Binding-site contacts:
Ligand atom C17 contacts residue ALA37 of chain 13.B at 3.9 Å (hydrophobic).
Ligand atom CL contacts residue PRO8 of chain 13.B at 3.8 Å.
Ligand atom C16 contacts residue ALA37 of chain 13.B at 3.9 Å (hydrophobic).
Ligand atom C10 contacts residue ASN106 of chain 13.B at 3.8 Å.
Ligand atom N9 contacts residue LEU73 of chain 13.B at 3.5 Å.
Ligand atom C8 contacts residue MET74 of chain 13.B at 3.9 Å (hydrophobic).
Ligand atom C20 contacts residue ALA37 of chain 13.B at 3.6 Å (hydrophobic).
Ligand atom C13 contacts residue ASP72 of chain 13.B at 3.8 Å.
Ligand atom N6 contacts residue MET74 of chain 13.B at 4.0 Å.
Ligand atom C19 contacts residue THR10 of chain 13.B at 3.7 Å.
Ligand atom C14 contacts residue PHE70 of chain 13.B at 3.8 Å (hydrophobic).
Ligand atom C2 contacts residue LEU102 of chain 13.B at 3.8 Å (hydrophobic).
Ligand atom C14 contacts residue ASP72 of chain 13.B at 3.2 Å.
Ligand atom N23 contacts residue PHE70 of chain 13.B at 3.9 Å.
Ligand atom C18 contacts residue ALA37 of chain 13.B at 3.7 Å (hydrophobic).
Ligand atom N12 contacts residue ASP72 of chain 13.B at 3.0 Å (salt-bridge).
Ligand atom C20 contacts residue THR10 of chain 13.B at 3.8 Å.
Ligand atom N6 contacts residue LEU73 of chain 13.B at 3.7 Å.
Ligand atom N23 contacts residue ALA38 of chain 13.B at 3.5 Å (h-bond).
Ligand atom C10 contacts residue MET105 of chain 13.B at 3.7 Å (hydrophobic).
Ligand atom CL contacts residue MET74 of chain 13.B at 3.6 Å.
Ligand atom C8 contacts residue ASP72 of chain 13.B at 3.9 Å.
Ligand atom CL contacts residue GLY9 of chain 13.B at 3.4 Å.
Ligand atom C19 contacts residue ALA37 of chain 13.B at 3.6 Å (hydrophobic).
Ligand atom C17 contacts residue PHE70 of chain 13.B at 3.7 Å (hydrophobic).
Ligand atom C5 contacts residue LEU73 of chain 13.B at 3.9 Å (hydrophobic).
Ligand atom N9 contacts residue MET74 of chain 13.B at 3.0 Å (h-bond).
Ligand atom N23 contacts residue ALA37 of chain 13.B at 3.7 Å.
Ligand atom C15 contacts residue ALA37 of chain 13.B at 3.8 Å (hydrophobic).
Ligand atom C13 contacts residue HIS138 of chain 7.B at 3.9 Å.
Ligand atom C10 contacts residue LEU102 of chain 13.B at 3.5 Å (hydrophobic).
Ligand atom C21 contacts residue ALA37 of chain 13.B at 3.7 Å (hydrophobic).
Ligand atom C5 contacts residue MET74 of chain 13.B at 3.7 Å (hydrophobic).
Ligand atom C15 contacts residue PHE70 of chain 13.B at 3.8 Å (hydrophobic).
Ligand atom C10 contacts residue VAL135 of chain 7.B at 3.8 Å (hydrophobic).
Ligand atom C15 contacts residue SER71 of chain 13.B at 3.8 Å.
Ligand atom N23 contacts residue PRO40 of chain 13.B at 3.8 Å.
Ligand atom N23 contacts residue SER39 of chain 13.B at 2.9 Å (h-bond).
Ligand atom C1 contacts residue LEU102 of chain 13.B at 3.7 Å (hydrophobic).
Ligand atom C14 contacts residue SER71 of chain 13.B at 3.6 Å.

Sequence of chain 7.B:
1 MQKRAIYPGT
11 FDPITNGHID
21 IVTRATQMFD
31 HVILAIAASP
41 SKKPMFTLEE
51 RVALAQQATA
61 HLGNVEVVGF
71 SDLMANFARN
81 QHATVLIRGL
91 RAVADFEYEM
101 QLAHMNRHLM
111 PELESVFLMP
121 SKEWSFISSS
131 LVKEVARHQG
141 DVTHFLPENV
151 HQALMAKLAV

A protein and the small-molecule ligand that binds it are described below.
Small molecule (SMILES): CC1=Nc2nc(N[C@H](CC#N)c3cccc(Cl)c3)nn2C(=O)C1

Sequence of chain 13.B:
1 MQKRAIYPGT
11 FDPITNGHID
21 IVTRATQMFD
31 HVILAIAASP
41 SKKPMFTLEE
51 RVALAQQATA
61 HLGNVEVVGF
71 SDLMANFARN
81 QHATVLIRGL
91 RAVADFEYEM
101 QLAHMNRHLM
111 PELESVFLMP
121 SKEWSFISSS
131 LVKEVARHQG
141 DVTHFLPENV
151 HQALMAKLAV